Binding-site contacts:
Ligand atom CAY contacts residue ARG312 of chain 1.A at 3.4 Å.
Ligand atom CAN contacts residue ILE352 of chain 1.A at 3.6 Å (hydrophobic).
Ligand atom CAR contacts residue HIS192 of chain 1.A at 3.7 Å.
Ligand atom CAL contacts residue TYR189 of chain 1.A at 3.7 Å (hydrophobic).
Ligand atom CAZ contacts residue PHE194 of chain 1.A at 3.5 Å (hydrophobic).
Ligand atom OAG contacts residue TYR189 of chain 1.A at 3.7 Å.
Ligand atom CAW contacts residue PHE194 of chain 1.A at 3.7 Å (hydrophobic).
Ligand atom CAZ contacts residue ARG312 of chain 1.A at 3.6 Å.
Ligand atom CAR contacts residue VAL243 of chain 1.A at 3.5 Å (hydrophobic).
Ligand atom CBC contacts residue TYR19 of chain 1.B at 3.5 Å (hydrophobic).
Ligand atom NAU contacts residue PHE194 of chain 1.A at 3.4 Å.
Ligand atom CAT contacts residue SER276 of chain 1.A at 3.5 Å.
Ligand atom CAV contacts residue TYR19 of chain 1.B at 3.5 Å (hydrophobic).
Ligand atom CAY contacts residue PHE194 of chain 1.A at 3.6 Å (hydrophobic).
Ligand atom CAT contacts residue ALA245 of chain 1.A at 3.6 Å (hydrophobic).
Ligand atom CBB contacts residue PHE194 of chain 1.A at 3.7 Å (hydrophobic).
Ligand atom CBB contacts residue EDO1 of chain 1.H at 3.7 Å.
Ligand atom CAT contacts residue PHE194 of chain 1.A at 3.3 Å (hydrophobic).
Ligand atom CAQ contacts residue HIS192 of chain 1.A at 3.6 Å.
Ligand atom CAH contacts residue TYR189 of chain 1.A at 3.6 Å (hydrophobic).
Ligand atom CAQ contacts residue VAL243 of chain 1.A at 3.6 Å (hydrophobic).
Ligand atom CBB contacts residue ARG197 of chain 1.A at 3.7 Å.
Ligand atom CAV contacts residue ASP220 of chain 1.A at 3.1 Å.
Ligand atom CAZ contacts residue EDO1 of chain 1.H at 3.6 Å.
Ligand atom OBD contacts residue PHE194 of chain 1.A at 3.4 Å.
Ligand atom CAX contacts residue TYR19 of chain 1.B at 3.4 Å (hydrophobic).
Ligand atom CAW contacts residue TYR19 of chain 1.B at 3.6 Å (hydrophobic).
Ligand atom NBA contacts residue PHE194 of chain 1.A at 3.7 Å.
Ligand atom CBE contacts residue ALA380 of chain 1.A at 3.2 Å (hydrophobic).
Ligand atom OBD contacts residue SER276 of chain 1.A at 2.6 Å (h-bond).
Ligand atom CAZ contacts residue TYR19 of chain 1.B at 3.5 Å (hydrophobic).
Ligand atom NBA contacts residue TYR19 of chain 1.B at 3.4 Å (h-bond).
Ligand atom CAO contacts residue SER276 of chain 1.A at 3.4 Å.
Ligand atom CAX contacts residue PHE194 of chain 1.A at 3.5 Å (hydrophobic).
Ligand atom CAW contacts residue ASP220 of chain 1.A at 3.6 Å.
Ligand atom CAY contacts residue TYR19 of chain 1.B at 3.6 Å (hydrophobic).
Ligand atom NAU contacts residue ALA245 of chain 1.A at 3.7 Å.
Ligand atom CBC contacts residue ASP220 of chain 1.A at 3.5 Å.
Ligand atom NAS contacts residue ALA245 of chain 1.A at 3.7 Å.
Ligand atom NBA contacts residue EDO1 of chain 1.H at 2.7 Å (h-bond).

This protein binds this small molecule.
Small molecule (SMILES): C[C@@H]1CC(=O)N(C2CCCC2)N=C1c1ccc(NC(=O)N2Cc3ccncc3C2)cc1

Sequence of chain 1.B:
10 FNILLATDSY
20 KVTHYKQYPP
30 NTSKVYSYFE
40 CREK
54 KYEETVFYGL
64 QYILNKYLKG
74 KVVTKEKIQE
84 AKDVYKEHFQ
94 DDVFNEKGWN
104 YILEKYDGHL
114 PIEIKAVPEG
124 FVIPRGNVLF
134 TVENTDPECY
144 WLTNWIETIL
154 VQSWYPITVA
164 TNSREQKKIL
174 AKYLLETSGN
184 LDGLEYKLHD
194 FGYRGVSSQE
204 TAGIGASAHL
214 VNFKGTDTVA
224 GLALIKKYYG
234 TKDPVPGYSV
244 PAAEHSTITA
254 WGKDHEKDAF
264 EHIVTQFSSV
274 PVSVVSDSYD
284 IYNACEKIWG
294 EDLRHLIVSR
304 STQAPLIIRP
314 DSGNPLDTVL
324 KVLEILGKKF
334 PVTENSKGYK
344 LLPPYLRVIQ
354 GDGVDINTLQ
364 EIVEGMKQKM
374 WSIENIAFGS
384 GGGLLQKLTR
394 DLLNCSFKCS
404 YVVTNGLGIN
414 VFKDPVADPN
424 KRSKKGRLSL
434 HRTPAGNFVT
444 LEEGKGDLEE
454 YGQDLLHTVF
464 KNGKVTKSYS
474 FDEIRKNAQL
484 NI

Sequence of chain 1.A:
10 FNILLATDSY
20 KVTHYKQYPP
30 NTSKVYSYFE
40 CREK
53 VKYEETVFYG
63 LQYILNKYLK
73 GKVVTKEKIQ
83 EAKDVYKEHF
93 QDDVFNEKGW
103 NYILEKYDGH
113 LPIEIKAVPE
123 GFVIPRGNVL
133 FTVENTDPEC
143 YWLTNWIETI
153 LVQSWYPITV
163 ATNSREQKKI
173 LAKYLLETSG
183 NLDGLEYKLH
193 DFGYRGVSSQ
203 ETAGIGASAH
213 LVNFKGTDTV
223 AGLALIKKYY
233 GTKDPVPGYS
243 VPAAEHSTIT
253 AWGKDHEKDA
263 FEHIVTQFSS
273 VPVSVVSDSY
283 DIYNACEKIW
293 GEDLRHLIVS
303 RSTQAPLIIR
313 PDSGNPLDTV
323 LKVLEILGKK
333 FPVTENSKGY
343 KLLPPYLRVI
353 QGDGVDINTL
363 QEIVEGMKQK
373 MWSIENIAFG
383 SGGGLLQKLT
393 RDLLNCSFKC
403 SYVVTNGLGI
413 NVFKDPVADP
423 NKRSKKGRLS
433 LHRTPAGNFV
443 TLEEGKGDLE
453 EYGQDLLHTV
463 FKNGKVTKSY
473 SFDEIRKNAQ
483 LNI